Binding-site contacts:
Ligand atom C28 contacts residue CYS203 of chain 1.B at 4.2 Å (hydrophobic).
Ligand atom N2 contacts residue TYR138 of chain 1.B at 3.9 Å.
Ligand atom N1 contacts residue LEU192 of chain 1.B at 3.8 Å.
Ligand atom C3 contacts residue VAL114 of chain 1.B at 4.1 Å (hydrophobic).
Ligand atom N contacts residue ALA87 of chain 1.B at 3.9 Å.
Ligand atom N contacts residue TYR138 of chain 1.B at 3.9 Å.
Ligand atom N contacts residue LEU192 of chain 1.B at 4.1 Å.
Ligand atom C3 contacts residue LEU136 of chain 1.B at 4.1 Å (hydrophobic).
Ligand atom N contacts residue VAL139 of chain 1.B at 4.1 Å.
Ligand atom C12 contacts residue PRO140 of chain 1.B at 3.5 Å (hydrophobic).
Ligand atom C6 contacts residue LEU192 of chain 1.B at 4.1 Å (hydrophobic).
Ligand atom C26 contacts residue GLN189 of chain 1.B at 4.1 Å.
Ligand atom C5 contacts residue ALA87 of chain 1.B at 4.0 Å (hydrophobic).
Ligand atom C29 contacts residue ILE66 of chain 1.B at 3.6 Å (hydrophobic).
Ligand atom C27 contacts residue CYS203 of chain 1.B at 3.6 Å (hydrophobic).
Ligand atom C26 contacts residue ASN190 of chain 1.B at 3.6 Å.
Ligand atom C6 contacts residue VAL139 of chain 1.B at 3.4 Å (hydrophobic).
Ligand atom N contacts residue ASP137 of chain 1.B at 3.1 Å (salt-bridge).
Ligand atom O contacts residue ILE66 of chain 1.B at 4.1 Å.
Ligand atom N1 contacts residue ASP137 of chain 1.B at 3.7 Å.
Ligand atom C14 contacts residue THR142 of chain 1.B at 4.2 Å.
Ligand atom C27 contacts residue GLN189 of chain 1.B at 3.4 Å.
Ligand atom C28 contacts residue LEU192 of chain 1.B at 3.8 Å (hydrophobic).
Ligand atom C3 contacts residue ASP137 of chain 1.B at 3.9 Å.
Ligand atom N1 contacts residue TYR138 of chain 1.B at 3.6 Å.
Ligand atom C2 contacts residue CYS203 of chain 1.B at 3.8 Å (hydrophobic).
Ligand atom C14 contacts residue PRO140 of chain 1.B at 3.4 Å (hydrophobic).
Ligand atom C12 contacts residue ARG145 of chain 1.B at 3.3 Å.
Ligand atom C14 contacts residue VAL139 of chain 1.B at 3.6 Å (hydrophobic).
Ligand atom N2 contacts residue LEU192 of chain 1.B at 4.1 Å.
Ligand atom C27 contacts residue ASN190 of chain 1.B at 3.9 Å.
Ligand atom N2 contacts residue VAL139 of chain 1.B at 2.6 Å (h-bond).
Ligand atom C7 contacts residue VAL139 of chain 1.B at 3.5 Å (hydrophobic).
Ligand atom C4 contacts residue ALA87 of chain 1.B at 3.8 Å (hydrophobic).
Ligand atom C contacts residue LEU136 of chain 1.B at 4.0 Å (hydrophobic).
Ligand atom C4 contacts residue VAL74 of chain 1.B at 4.0 Å (hydrophobic).
Ligand atom C11 contacts residue PRO140 of chain 1.B at 4.1 Å (hydrophobic).
Ligand atom C6 contacts residue TYR138 of chain 1.B at 4.0 Å (hydrophobic).
Ligand atom C13 contacts residue TYR138 of chain 1.B at 4.0 Å (hydrophobic).
Ligand atom N1 contacts residue VAL139 of chain 1.B at 3.1 Å (h-bond).

Sequence of chain 1.B:
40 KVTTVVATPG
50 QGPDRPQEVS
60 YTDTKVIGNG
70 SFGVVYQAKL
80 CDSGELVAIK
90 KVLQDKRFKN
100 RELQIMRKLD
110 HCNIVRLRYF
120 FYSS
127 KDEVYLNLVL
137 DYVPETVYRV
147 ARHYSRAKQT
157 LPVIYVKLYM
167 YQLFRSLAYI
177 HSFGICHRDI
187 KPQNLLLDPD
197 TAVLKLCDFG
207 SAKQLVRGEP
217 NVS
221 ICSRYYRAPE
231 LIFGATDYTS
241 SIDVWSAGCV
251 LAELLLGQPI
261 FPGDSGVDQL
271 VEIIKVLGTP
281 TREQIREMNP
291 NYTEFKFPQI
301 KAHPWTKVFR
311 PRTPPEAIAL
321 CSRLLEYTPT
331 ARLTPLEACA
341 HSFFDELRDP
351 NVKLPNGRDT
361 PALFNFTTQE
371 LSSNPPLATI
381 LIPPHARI

This small molecule binds to this protein.
Small molecule (SMILES): CC(C)(C)Cc1[nH]nc2c1[C@](C)(c1ccccc1)C1=C(CC(C)(C)CC1=O)N2